A small-molecule ligand and the protein it binds are described below.
Small molecule (SMILES): CC(=O)N[C@@H]1[C@@H](O)[C@H](O)[C@@H](CO)O[C@H]1O

Binding-site contacts:
Ligand atom N2 contacts residue THR596 of chain 1.A at 4.5 Å.
Ligand atom C4 contacts residue ASN594 of chain 1.A at 4.2 Å.
Ligand atom C8 contacts residue THR596 of chain 1.A at 3.8 Å.
Ligand atom C2 contacts residue ASN594 of chain 1.A at 2.4 Å.
Ligand atom C5 contacts residue ASN594 of chain 1.A at 3.6 Å.
Ligand atom N2 contacts residue ASN594 of chain 1.A at 3.0 Å (h-bond).
Ligand atom O7 contacts residue ASN594 of chain 1.A at 4.1 Å.
Ligand atom C3 contacts residue ASN594 of chain 1.A at 3.8 Å.
Ligand atom C7 contacts residue THR596 of chain 1.A at 3.7 Å.
Ligand atom C1 contacts residue ASN594 of chain 1.A at 1.4 Å.
Ligand atom O7 contacts residue THR596 of chain 1.A at 3.5 Å.
Ligand atom C7 contacts residue ASN594 of chain 1.A at 3.8 Å.
Ligand atom O5 contacts residue ASN594 of chain 1.A at 2.3 Å (h-bond).

Sequence of chain 1.A:
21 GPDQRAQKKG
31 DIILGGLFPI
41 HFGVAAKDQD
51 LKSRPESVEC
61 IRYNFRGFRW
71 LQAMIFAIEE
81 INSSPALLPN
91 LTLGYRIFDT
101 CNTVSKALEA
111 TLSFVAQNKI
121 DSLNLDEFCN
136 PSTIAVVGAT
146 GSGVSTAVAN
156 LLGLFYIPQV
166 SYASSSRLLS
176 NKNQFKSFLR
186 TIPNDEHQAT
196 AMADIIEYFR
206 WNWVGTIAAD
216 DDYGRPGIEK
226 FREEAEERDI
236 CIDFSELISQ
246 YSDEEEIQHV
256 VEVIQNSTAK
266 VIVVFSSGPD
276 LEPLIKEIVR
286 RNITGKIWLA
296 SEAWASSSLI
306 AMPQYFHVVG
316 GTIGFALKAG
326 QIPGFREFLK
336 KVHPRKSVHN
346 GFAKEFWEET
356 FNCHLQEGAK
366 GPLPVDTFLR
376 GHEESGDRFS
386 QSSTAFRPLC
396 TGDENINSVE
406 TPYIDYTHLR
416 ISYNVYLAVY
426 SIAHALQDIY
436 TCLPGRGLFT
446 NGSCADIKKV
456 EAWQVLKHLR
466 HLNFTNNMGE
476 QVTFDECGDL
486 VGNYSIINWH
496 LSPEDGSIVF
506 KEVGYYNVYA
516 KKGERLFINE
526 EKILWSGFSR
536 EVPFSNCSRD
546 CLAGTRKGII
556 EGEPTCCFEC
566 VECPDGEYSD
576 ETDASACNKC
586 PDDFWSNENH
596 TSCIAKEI